Sequence of chain 1.D:
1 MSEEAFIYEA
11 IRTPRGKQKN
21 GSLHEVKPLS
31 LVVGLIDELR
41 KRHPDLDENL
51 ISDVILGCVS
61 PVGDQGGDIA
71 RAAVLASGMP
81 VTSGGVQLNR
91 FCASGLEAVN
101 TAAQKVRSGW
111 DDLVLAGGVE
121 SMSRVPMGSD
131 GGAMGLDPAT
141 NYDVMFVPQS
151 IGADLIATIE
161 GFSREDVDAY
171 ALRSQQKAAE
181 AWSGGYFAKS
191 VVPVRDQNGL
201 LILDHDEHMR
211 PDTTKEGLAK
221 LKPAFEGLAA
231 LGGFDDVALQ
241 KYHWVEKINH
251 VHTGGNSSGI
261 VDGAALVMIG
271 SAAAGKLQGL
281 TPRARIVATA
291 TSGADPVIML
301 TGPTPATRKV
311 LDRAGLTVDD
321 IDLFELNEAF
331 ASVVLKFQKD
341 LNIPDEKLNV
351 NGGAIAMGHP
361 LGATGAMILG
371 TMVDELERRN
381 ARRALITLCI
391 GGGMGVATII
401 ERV

Binding-site contacts:
Ligand atom C3 contacts residue GLN149 of chain 1.D at 4.2 Å.
Ligand atom C2 contacts residue PHE91 of chain 1.D at 4.0 Å (hydrophobic).
Ligand atom N contacts residue GLY392 of chain 1.D at 3.5 Å (h-bond).
Ligand atom F2 contacts residue PHE91 of chain 1.D at 4.2 Å.
Ligand atom C3 contacts residue PHE146 of chain 1.D at 4.4 Å (hydrophobic).
Ligand atom C3 contacts residue GLY392 of chain 1.D at 3.8 Å.
Ligand atom C1 contacts residue PHE146 of chain 1.D at 4.3 Å (hydrophobic).
Ligand atom C3 contacts residue MET299 of chain 1.D at 3.7 Å (hydrophobic).
Ligand atom B contacts residue PHE146 of chain 1.D at 4.0 Å.
Ligand atom F1 contacts residue MET134 of chain 1.D at 3.9 Å.
Ligand atom F2 contacts residue ARG71 of chain 1.C at 3.5 Å.
Ligand atom F1 contacts residue GLY67 of chain 1.C at 3.9 Å.
Ligand atom O1 contacts residue PHE146 of chain 1.D at 3.8 Å.
Ligand atom N contacts residue GLY391 of chain 1.D at 4.0 Å.
Ligand atom N1 contacts residue PHE146 of chain 1.D at 4.0 Å.
Ligand atom F1 contacts residue ARG71 of chain 1.C at 4.5 Å.
Ligand atom N1 contacts residue PHE91 of chain 1.D at 4.0 Å.
Ligand atom F2 contacts residue LEU75 of chain 1.C at 3.2 Å.
Ligand atom N1 contacts residue GLY392 of chain 1.D at 4.1 Å.
Ligand atom C1 contacts residue PHE91 of chain 1.D at 4.0 Å (hydrophobic).
Ligand atom F1 contacts residue ALA72 of chain 1.C at 3.9 Å.
Ligand atom C1 contacts residue MET134 of chain 1.D at 4.2 Å (hydrophobic).
Ligand atom N1 contacts residue GLY391 of chain 1.D at 4.5 Å.
Ligand atom N contacts residue PHE91 of chain 1.D at 3.9 Å.
Ligand atom F contacts residue MET134 of chain 1.D at 3.3 Å.
Ligand atom F1 contacts residue PHE91 of chain 1.D at 4.4 Å.
Ligand atom C4 contacts residue MET134 of chain 1.D at 4.2 Å (hydrophobic).
Ligand atom C3 contacts residue GLY391 of chain 1.D at 3.7 Å.
Ligand atom F contacts residue LEU75 of chain 1.C at 3.6 Å.
Ligand atom C contacts residue PHE91 of chain 1.D at 4.0 Å (hydrophobic).
Ligand atom F2 contacts residue GLY392 of chain 1.D at 3.6 Å.
Ligand atom C4 contacts residue LEU75 of chain 1.C at 4.0 Å (hydrophobic).
Ligand atom C contacts residue PHE146 of chain 1.D at 3.8 Å (hydrophobic).

Sequence of chain 1.C:
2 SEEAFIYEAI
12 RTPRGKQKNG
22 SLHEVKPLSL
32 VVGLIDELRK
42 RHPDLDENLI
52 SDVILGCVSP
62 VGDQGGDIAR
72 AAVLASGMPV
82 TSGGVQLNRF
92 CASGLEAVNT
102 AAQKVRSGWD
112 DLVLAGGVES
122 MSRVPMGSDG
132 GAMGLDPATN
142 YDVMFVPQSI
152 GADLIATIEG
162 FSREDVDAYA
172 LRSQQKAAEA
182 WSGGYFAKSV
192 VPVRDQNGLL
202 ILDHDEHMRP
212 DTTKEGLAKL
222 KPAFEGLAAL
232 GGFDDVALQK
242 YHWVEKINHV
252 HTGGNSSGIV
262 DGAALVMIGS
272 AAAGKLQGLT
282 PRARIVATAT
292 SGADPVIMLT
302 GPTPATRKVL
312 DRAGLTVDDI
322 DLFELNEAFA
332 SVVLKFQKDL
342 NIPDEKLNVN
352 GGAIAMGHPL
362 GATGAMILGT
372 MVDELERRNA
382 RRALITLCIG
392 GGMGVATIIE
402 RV

The protein below binds the small molecule below.
Small molecule (SMILES): Cn1nc(C(F)(F)F)cc1B(O)O